Binding-site contacts:
Ligand atom C2' contacts residue DA1 of chain 1.FD at 3.7 Å.
Ligand atom C5' contacts residue DA1 of chain 1.FD at 3.6 Å.
Ligand atom O5' contacts residue DA1 of chain 1.FD at 3.9 Å.
Ligand atom C4' contacts residue DA1 of chain 1.FD at 3.7 Å.
Ligand atom O3' contacts residue PRO205 of chain 1.Y at 4.1 Å.
Ligand atom C3' contacts residue DA1 of chain 1.FD at 2.6 Å.
Ligand atom C2' contacts residue PRO205 of chain 1.Y at 4.5 Å (hydrophobic).
Ligand atom O3' contacts residue DA1 of chain 1.FD at 1.6 Å.

A protein and the small-molecule ligand that binds it are described below.
Small molecule (SMILES): Nc1ccn([C@H]2C[C@H](O)[C@@H](COP(=O)(O)O)O2)c(=O)n1

Sequence of chain 1.Y:
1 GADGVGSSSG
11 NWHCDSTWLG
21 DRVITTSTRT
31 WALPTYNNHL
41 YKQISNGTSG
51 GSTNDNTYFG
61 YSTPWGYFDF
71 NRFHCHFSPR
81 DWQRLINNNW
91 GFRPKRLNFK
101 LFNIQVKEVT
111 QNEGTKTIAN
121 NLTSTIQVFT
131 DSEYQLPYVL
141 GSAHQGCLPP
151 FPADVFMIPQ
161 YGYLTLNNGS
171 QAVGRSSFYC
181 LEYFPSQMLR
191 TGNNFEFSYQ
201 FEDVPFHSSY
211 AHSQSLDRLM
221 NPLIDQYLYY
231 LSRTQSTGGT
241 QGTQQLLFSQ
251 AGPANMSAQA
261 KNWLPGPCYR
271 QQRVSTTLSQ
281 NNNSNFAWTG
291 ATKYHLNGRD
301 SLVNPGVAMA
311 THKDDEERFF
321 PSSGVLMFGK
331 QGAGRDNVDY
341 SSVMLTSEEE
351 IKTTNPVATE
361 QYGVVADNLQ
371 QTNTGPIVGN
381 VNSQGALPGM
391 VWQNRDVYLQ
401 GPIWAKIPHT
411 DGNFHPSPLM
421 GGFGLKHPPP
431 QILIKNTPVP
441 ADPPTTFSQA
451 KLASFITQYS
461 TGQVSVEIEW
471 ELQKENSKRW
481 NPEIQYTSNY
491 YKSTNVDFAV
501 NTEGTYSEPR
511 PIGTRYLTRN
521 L